Binding-site contacts:
Ligand atom N2 contacts residue ASN329 of chain 1.C at 2.8 Å (h-bond).
Ligand atom C3 contacts residue ASN329 of chain 1.C at 3.7 Å.
Ligand atom C1 contacts residue ASN329 of chain 1.C at 1.4 Å.
Ligand atom O5 contacts residue ASN329 of chain 1.C at 2.4 Å (h-bond).
Ligand atom C7 contacts residue ASP318 of chain 1.C at 3.4 Å.
Ligand atom C4 contacts residue ASN329 of chain 1.C at 4.2 Å.
Ligand atom C5 contacts residue ASN329 of chain 1.C at 3.6 Å.
Ligand atom O7 contacts residue ASN329 of chain 1.C at 4.0 Å.
Ligand atom O7 contacts residue ASP318 of chain 1.C at 3.5 Å (salt-bridge).
Ligand atom C7 contacts residue ASN329 of chain 1.C at 3.6 Å.
Ligand atom C2 contacts residue ASN329 of chain 1.C at 2.4 Å.
Ligand atom C8 contacts residue ALA319 of chain 1.C at 3.8 Å (hydrophobic).
Ligand atom C8 contacts residue ASP318 of chain 1.C at 2.4 Å.

The protein below binds the small molecule below.
Small molecule (SMILES): CC(=O)N[C@@H]1[C@@H](O)[C@H](O)[C@@H](CO)O[C@H]1O

Sequence of chain 1.C:
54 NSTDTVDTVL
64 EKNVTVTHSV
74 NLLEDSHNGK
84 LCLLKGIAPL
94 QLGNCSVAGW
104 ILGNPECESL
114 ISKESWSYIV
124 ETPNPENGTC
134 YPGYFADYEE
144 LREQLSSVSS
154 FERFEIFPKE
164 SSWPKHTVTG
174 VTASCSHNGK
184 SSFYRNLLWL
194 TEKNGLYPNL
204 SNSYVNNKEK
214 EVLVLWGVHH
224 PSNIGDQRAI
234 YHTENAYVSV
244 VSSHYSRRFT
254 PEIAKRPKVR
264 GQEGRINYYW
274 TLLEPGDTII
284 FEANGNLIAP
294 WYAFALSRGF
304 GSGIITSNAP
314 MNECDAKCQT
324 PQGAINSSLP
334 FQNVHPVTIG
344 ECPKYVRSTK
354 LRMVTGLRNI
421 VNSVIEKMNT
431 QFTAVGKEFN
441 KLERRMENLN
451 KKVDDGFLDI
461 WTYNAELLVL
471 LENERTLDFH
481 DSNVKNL